Sequence of chain 3.A:
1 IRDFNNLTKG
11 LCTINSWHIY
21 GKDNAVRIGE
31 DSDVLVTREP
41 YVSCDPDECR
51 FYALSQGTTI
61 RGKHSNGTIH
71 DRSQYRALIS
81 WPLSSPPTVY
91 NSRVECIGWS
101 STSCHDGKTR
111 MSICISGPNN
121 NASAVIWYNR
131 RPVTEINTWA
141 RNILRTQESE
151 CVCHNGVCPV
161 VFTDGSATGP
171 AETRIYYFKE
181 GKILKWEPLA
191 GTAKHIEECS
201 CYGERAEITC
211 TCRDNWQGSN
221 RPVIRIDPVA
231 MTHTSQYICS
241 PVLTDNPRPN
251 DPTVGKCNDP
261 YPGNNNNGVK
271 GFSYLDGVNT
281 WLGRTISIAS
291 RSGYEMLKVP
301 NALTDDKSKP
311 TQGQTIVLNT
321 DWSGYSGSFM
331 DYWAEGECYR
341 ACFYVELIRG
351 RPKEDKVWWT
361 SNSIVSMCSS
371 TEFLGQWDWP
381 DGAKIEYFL

This protein binds this small molecule.
Small molecule (SMILES): CCCN(CCC)Cc1cc(C(=O)O)ccc1N1C(=O)CCC1(CO)CO

Binding-site contacts:
Ligand atom C6 contacts residue GLU39 of chain 3.A at 3.4 Å.
Ligand atom C4 contacts residue TYR325 of chain 3.A at 3.9 Å (hydrophobic).
Ligand atom C17 contacts residue GLU148 of chain 3.A at 3.6 Å.
Ligand atom O19 contacts residue TRP99 of chain 3.A at 2.8 Å (h-bond).
Ligand atom O15 contacts residue ARG72 of chain 3.A at 2.5 Å (salt-bridge).
Ligand atom O20 contacts residue GLU198 of chain 3.A at 2.6 Å (salt-bridge).
Ligand atom O1 contacts residue ARG291 of chain 3.A at 2.9 Å (salt-bridge).
Ligand atom O2 contacts residue ARG291 of chain 3.A at 2.9 Å (salt-bridge).
Ligand atom C20 contacts residue GLU148 of chain 3.A at 3.2 Å.
Ligand atom C3 contacts residue GLU198 of chain 3.A at 3.9 Å.
Ligand atom C20 contacts residue GLU198 of chain 3.A at 3.4 Å.
Ligand atom O1 contacts residue TYR325 of chain 3.A at 3.5 Å (h-bond).
Ligand atom C16 contacts residue ARG72 of chain 3.A at 3.7 Å.
Ligand atom C1 contacts residue TYR325 of chain 3.A at 3.0 Å (hydrophobic).
Ligand atom C15 contacts residue ARG72 of chain 3.A at 3.6 Å.
Ligand atom C11 contacts residue ILE143 of chain 3.A at 3.5 Å (hydrophobic).
Ligand atom C19 contacts residue TRP99 of chain 3.A at 3.2 Å (hydrophobic).
Ligand atom C6 contacts residue ASP71 of chain 3.A at 3.3 Å.
Ligand atom O20 contacts residue GLU148 of chain 3.A at 3.7 Å.
Ligand atom O2 contacts residue ARG213 of chain 3.A at 3.3 Å (salt-bridge).
Ligand atom C1 contacts residue ARG291 of chain 3.A at 3.5 Å.
Ligand atom C14 contacts residue ARG213 of chain 3.A at 3.5 Å.
Ligand atom C7 contacts residue ARG38 of chain 3.A at 3.6 Å.
Ligand atom C11 contacts residue ARG145 of chain 3.A at 3.4 Å.
Ligand atom C2 contacts residue TYR325 of chain 3.A at 2.8 Å (hydrophobic).
Ligand atom C16 contacts residue TRP99 of chain 3.A at 3.6 Å (hydrophobic).
Ligand atom C17 contacts residue TRP99 of chain 3.A at 3.4 Å (hydrophobic).
Ligand atom C15 contacts residue ASP71 of chain 3.A at 3.8 Å.
Ligand atom C18 contacts residue GLU148 of chain 3.A at 3.8 Å.
Ligand atom C10 contacts residue ILE143 of chain 3.A at 3.6 Å (hydrophobic).
Ligand atom O19 contacts residue ARG76 of chain 3.A at 3.7 Å.
Ligand atom O1 contacts residue ARG38 of chain 3.A at 2.8 Å (salt-bridge).
Ligand atom C7 contacts residue GLU39 of chain 3.A at 3.5 Å.
Ligand atom O2 contacts residue TYR325 of chain 3.A at 3.4 Å (h-bond).
Ligand atom C3 contacts residue TYR325 of chain 3.A at 3.1 Å (hydrophobic).
Ligand atom O19 contacts residue ASP71 of chain 3.A at 3.2 Å (salt-bridge).
Ligand atom C7 contacts residue TYR325 of chain 3.A at 3.3 Å (hydrophobic).
Ligand atom O15 contacts residue ASP71 of chain 3.A at 3.6 Å.
Ligand atom C7 contacts residue ASP71 of chain 3.A at 3.5 Å.
Ligand atom C4 contacts residue GLU198 of chain 3.A at 3.8 Å.